This small molecule binds to this protein.
Small molecule (SMILES): CC(=O)N[C@@H]1[C@@H](O)[C@H](O)[C@@H](CO)O[C@H]1O

Binding-site contacts:
Ligand atom C4 contacts residue SER207 of chain 1.E at 4.5 Å.
Ligand atom N2 contacts residue SER207 of chain 1.E at 3.6 Å (h-bond).
Ligand atom C3 contacts residue ASN253 of chain 1.E at 3.8 Å.
Ligand atom C7 contacts residue ASN253 of chain 1.E at 3.6 Å.
Ligand atom O3 contacts residue SER207 of chain 1.E at 3.7 Å.
Ligand atom C3 contacts residue SER207 of chain 1.E at 4.0 Å.
Ligand atom C2 contacts residue ASN253 of chain 1.E at 2.4 Å.
Ligand atom C5 contacts residue ASN253 of chain 1.E at 3.7 Å.
Ligand atom C6 contacts residue LEU251 of chain 1.E at 3.8 Å (hydrophobic).
Ligand atom C4 contacts residue ASN253 of chain 1.E at 4.2 Å.
Ligand atom O7 contacts residue ASN253 of chain 1.E at 3.9 Å.
Ligand atom N2 contacts residue VAL205 of chain 1.E at 4.1 Å.
Ligand atom C1 contacts residue ASN253 of chain 1.E at 1.4 Å.
Ligand atom C1 contacts residue SER207 of chain 1.E at 4.3 Å.
Ligand atom O5 contacts residue ASN253 of chain 1.E at 2.4 Å (h-bond).
Ligand atom C2 contacts residue SER207 of chain 1.E at 3.2 Å.
Ligand atom C8 contacts residue VAL205 of chain 1.E at 4.0 Å (hydrophobic).
Ligand atom N2 contacts residue ASN253 of chain 1.E at 2.9 Å (h-bond).
Ligand atom O5 contacts residue LEU251 of chain 1.E at 4.0 Å.

Sequence of chain 1.E:
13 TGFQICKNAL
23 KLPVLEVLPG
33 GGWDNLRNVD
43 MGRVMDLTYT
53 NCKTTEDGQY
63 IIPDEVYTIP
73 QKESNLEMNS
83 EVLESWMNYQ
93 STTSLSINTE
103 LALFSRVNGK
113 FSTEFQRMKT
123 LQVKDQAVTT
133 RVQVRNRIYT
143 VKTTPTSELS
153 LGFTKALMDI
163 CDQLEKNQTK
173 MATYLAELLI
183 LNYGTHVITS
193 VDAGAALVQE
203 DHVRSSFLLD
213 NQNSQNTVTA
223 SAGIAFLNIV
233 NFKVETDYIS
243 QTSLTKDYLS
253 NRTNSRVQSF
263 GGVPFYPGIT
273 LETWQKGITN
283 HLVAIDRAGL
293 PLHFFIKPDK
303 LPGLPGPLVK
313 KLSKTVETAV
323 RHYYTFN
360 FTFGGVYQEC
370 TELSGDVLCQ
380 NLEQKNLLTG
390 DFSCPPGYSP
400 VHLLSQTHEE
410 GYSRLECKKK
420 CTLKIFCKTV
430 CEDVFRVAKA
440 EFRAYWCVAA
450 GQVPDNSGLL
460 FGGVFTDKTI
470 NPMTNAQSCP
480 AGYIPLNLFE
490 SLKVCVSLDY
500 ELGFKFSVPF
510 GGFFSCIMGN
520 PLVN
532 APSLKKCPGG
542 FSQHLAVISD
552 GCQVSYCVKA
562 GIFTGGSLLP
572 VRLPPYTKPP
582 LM